Binding-site contacts:
Ligand atom CI1 contacts residue LYS228 of chain 1.A at 1.2 Å.
Ligand atom CI2 contacts residue LYS228 of chain 1.A at 2.4 Å.
Ligand atom NI1 contacts residue ASP223 of chain 1.A at 4.0 Å.
Ligand atom NI1 contacts residue LYS228 of chain 1.A at 2.2 Å (salt-bridge).
Ligand atom CI6 contacts residue LYS228 of chain 1.A at 2.9 Å.
Ligand atom CI3 contacts residue LYS228 of chain 1.A at 3.6 Å.
Ligand atom CI1 contacts residue ASN225 of chain 1.A at 4.0 Å.
Ligand atom CI3 contacts residue ASN225 of chain 1.A at 4.5 Å.
Ligand atom CI5 contacts residue ARG47 of chain 1.A at 4.0 Å.
Ligand atom CI1 contacts residue ASP223 of chain 1.A at 4.0 Å.
Ligand atom NI1 contacts residue ASN225 of chain 1.A at 2.7 Å (h-bond).
Ligand atom CI5 contacts residue LYS228 of chain 1.A at 4.3 Å.

The protein below binds the small molecule below.
Small molecule (SMILES): N=C(N)c1ccncc1

Sequence of chain 1.A:
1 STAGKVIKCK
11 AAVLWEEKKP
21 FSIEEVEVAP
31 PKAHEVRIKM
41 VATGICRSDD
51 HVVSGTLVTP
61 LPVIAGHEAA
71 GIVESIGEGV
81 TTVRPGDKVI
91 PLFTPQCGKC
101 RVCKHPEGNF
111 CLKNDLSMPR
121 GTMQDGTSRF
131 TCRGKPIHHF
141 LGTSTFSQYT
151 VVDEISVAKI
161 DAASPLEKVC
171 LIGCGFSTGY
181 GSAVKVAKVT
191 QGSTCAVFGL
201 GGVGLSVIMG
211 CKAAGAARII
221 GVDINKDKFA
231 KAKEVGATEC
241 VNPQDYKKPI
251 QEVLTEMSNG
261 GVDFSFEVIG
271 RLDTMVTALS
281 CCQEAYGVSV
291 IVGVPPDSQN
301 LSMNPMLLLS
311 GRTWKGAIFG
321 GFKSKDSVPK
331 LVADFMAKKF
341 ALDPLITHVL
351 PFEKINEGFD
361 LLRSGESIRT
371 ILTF